Binding-site contacts:
Ligand atom C25 contacts residue MET68 of chain 1.F at 3.9 Å (hydrophobic).
Ligand atom C14 contacts residue LEU87 of chain 1.F at 3.4 Å (hydrophobic).
Ligand atom C19 contacts residue LEU87 of chain 1.F at 3.4 Å (hydrophobic).
Ligand atom C15 contacts residue ILE98 of chain 1.F at 3.4 Å (hydrophobic).
Ligand atom C9 contacts residue TRP101 of chain 1.F at 3.8 Å (hydrophobic).
Ligand atom C24 contacts residue MET67 of chain 1.F at 3.7 Å (hydrophobic).
Ligand atom C13 contacts residue ASP163 of chain 1.F at 3.9 Å.
Ligand atom C12 contacts residue ASP163 of chain 1.F at 3.5 Å.
Ligand atom C18 contacts residue TRP125 of chain 1.F at 3.6 Å (hydrophobic).
Ligand atom C7 contacts residue ILE98 of chain 1.F at 3.7 Å (hydrophobic).
Ligand atom C6 contacts residue ASP163 of chain 1.F at 3.6 Å.
Ligand atom C21 contacts residue TYR166 of chain 1.F at 3.4 Å (hydrophobic).
Ligand atom C15 contacts residue MET67 of chain 1.F at 3.9 Å (hydrophobic).
Ligand atom C25 contacts residue ALA86 of chain 1.F at 2.9 Å (hydrophobic).
Ligand atom C15 contacts residue LEU87 of chain 1.F at 3.6 Å (hydrophobic).
Ligand atom C24 contacts residue GLN71 of chain 1.F at 3.7 Å.
Ligand atom C18 contacts residue ALA86 of chain 1.F at 3.4 Å (hydrophobic).
Ligand atom C19 contacts residue TRP125 of chain 1.F at 3.4 Å (hydrophobic).
Ligand atom C16 contacts residue LEU87 of chain 1.F at 3.9 Å (hydrophobic).
Ligand atom C18 contacts residue LEU87 of chain 1.F at 3.7 Å (hydrophobic).
Ligand atom C16 contacts residue MET67 of chain 1.F at 3.3 Å (hydrophobic).
Ligand atom C3 contacts residue LEU87 of chain 1.F at 3.7 Å (hydrophobic).
Ligand atom C4 contacts residue PHE178 of chain 1.F at 3.9 Å (hydrophobic).
Ligand atom C17 contacts residue ALA86 of chain 1.F at 3.3 Å (hydrophobic).
Ligand atom N3 contacts residue MET67 of chain 1.F at 3.6 Å.
Ligand atom C23 contacts residue GLN105 of chain 1.F at 3.2 Å.
Ligand atom C22 contacts residue TRP101 of chain 1.F at 3.7 Å (hydrophobic).
Ligand atom C13 contacts residue VAL159 of chain 1.F at 3.5 Å (hydrophobic).
Ligand atom C24 contacts residue SER85 of chain 1.F at 3.7 Å.
Ligand atom C6 contacts residue ARG102 of chain 1.F at 3.6 Å.
Ligand atom C3 contacts residue GLY88 of chain 1.F at 3.8 Å.
Ligand atom C22 contacts residue TYR118 of chain 1.F at 3.8 Å (hydrophobic).
Ligand atom C9 contacts residue ILE98 of chain 1.F at 3.7 Å (hydrophobic).
Ligand atom C10 contacts residue TRP101 of chain 1.F at 3.7 Å (hydrophobic).
Ligand atom N3 contacts residue ALA86 of chain 1.F at 3.1 Å (h-bond).
Ligand atom C17 contacts residue MET67 of chain 1.F at 3.5 Å (hydrophobic).
Ligand atom C24 contacts residue ALA86 of chain 1.F at 3.9 Å (hydrophobic).
Ligand atom C21 contacts residue ASP175 of chain 1.F at 3.1 Å.
Ligand atom C7 contacts residue ASP163 of chain 1.F at 3.8 Å.
Ligand atom C2 contacts residue ILE98 of chain 1.F at 3.9 Å (hydrophobic).

This small molecule binds to this protein.
Small molecule (SMILES): CN(C)c1ccc(C(=C2C=CC(=[N+](C)C)C=C2)c2ccc(N(C)C)cc2)cc1

Sequence of chain 1.F:
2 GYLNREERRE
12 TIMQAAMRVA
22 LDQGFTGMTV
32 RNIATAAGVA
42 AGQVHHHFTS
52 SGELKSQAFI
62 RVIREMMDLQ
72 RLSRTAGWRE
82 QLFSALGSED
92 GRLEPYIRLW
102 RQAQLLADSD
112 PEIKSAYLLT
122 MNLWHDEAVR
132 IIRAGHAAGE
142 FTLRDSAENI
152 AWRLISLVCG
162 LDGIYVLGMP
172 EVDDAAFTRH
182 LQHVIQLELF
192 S